Sequence of chain 5.A:
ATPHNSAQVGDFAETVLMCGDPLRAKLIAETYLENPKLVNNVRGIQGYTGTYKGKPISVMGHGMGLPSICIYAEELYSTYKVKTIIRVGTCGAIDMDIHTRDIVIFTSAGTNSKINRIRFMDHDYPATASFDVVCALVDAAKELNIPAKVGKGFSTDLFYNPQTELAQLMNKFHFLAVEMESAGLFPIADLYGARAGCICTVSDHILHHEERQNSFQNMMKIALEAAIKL

Sequence of chain 1.A:
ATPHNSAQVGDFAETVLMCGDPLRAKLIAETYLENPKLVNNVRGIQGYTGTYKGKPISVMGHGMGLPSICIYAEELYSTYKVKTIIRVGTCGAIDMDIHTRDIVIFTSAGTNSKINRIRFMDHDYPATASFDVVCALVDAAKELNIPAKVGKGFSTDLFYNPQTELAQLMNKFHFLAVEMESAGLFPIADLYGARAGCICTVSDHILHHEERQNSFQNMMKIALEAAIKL

A small-molecule ligand and the protein it binds are described below.
Small molecule (SMILES): O=c1[nH]cnc2c1ncn2[C@@H]1O[C@H](CO)[C@@H](O)[C@H]1O

Binding-site contacts:
Ligand atom C5' contacts residue HIS4 of chain 5.A at 3.7 Å.
Ligand atom C6 contacts residue VAL178 of chain 1.A at 3.7 Å (hydrophobic).
Ligand atom O3' contacts residue GLU181 of chain 1.A at 2.7 Å (salt-bridge).
Ligand atom N9 contacts residue THR90 of chain 1.A at 3.7 Å.
Ligand atom C2 contacts residue MET180 of chain 1.A at 3.5 Å (hydrophobic).
Ligand atom O2' contacts residue GLU179 of chain 1.A at 3.5 Å.
Ligand atom N3 contacts residue MET180 of chain 1.A at 3.4 Å.
Ligand atom O5' contacts residue HIS4 of chain 5.A at 2.7 Å (h-bond).
Ligand atom O2' contacts residue MET180 of chain 1.A at 3.3 Å (h-bond).
Ligand atom O4' contacts residue ARG43 of chain 5.A at 3.2 Å (salt-bridge).
Ligand atom N7 contacts residue CYS91 of chain 1.A at 3.4 Å.
Ligand atom C3' contacts residue GLU181 of chain 1.A at 3.6 Å.
Ligand atom N7 contacts residue GLY92 of chain 1.A at 3.4 Å (h-bond).
Ligand atom C6 contacts residue PHE159 of chain 1.A at 3.7 Å (hydrophobic).
Ligand atom C5' contacts residue PHE159 of chain 1.A at 3.5 Å (hydrophobic).
Ligand atom N1 contacts residue PHE159 of chain 1.A at 3.7 Å.
Ligand atom C2 contacts residue PHE159 of chain 1.A at 3.5 Å (hydrophobic).
Ligand atom N3 contacts residue PHE159 of chain 1.A at 3.9 Å.
Ligand atom C2' contacts residue GLU179 of chain 1.A at 3.9 Å.
Ligand atom C8 contacts residue CYS91 of chain 1.A at 3.5 Å (hydrophobic).
Ligand atom C5' contacts residue MET180 of chain 1.A at 3.8 Å (hydrophobic).
Ligand atom C6 contacts residue GLY92 of chain 1.A at 3.9 Å.
Ligand atom O5' contacts residue ARG43 of chain 5.A at 3.9 Å.
Ligand atom O4' contacts residue THR90 of chain 1.A at 3.8 Å.
Ligand atom O5' contacts residue PHE159 of chain 1.A at 3.2 Å.
Ligand atom O2' contacts residue GLU181 of chain 1.A at 2.6 Å (salt-bridge).
Ligand atom C5 contacts residue GLY92 of chain 1.A at 3.7 Å.
Ligand atom O2' contacts residue ARG87 of chain 1.A at 3.6 Å.
Ligand atom C1' contacts residue THR90 of chain 1.A at 3.5 Å.
Ligand atom O6 contacts residue GLY92 of chain 1.A at 3.5 Å.
Ligand atom N3 contacts residue GLU179 of chain 1.A at 3.7 Å.
Ligand atom C5 contacts residue VAL178 of chain 1.A at 3.6 Å (hydrophobic).
Ligand atom C4' contacts residue ARG43 of chain 5.A at 3.6 Å.
Ligand atom C2' contacts residue MET180 of chain 1.A at 3.6 Å (hydrophobic).
Ligand atom N1 contacts residue VAL178 of chain 1.A at 3.8 Å.
Ligand atom O3' contacts residue MET64 of chain 1.A at 3.5 Å.
Ligand atom C8 contacts residue THR90 of chain 1.A at 3.3 Å.
Ligand atom C3' contacts residue MET180 of chain 1.A at 3.6 Å (hydrophobic).
Ligand atom C2' contacts residue GLU181 of chain 1.A at 3.8 Å.
Ligand atom C4 contacts residue VAL178 of chain 1.A at 3.8 Å (hydrophobic).